Binding-site contacts:
Ligand atom C5B contacts residue ILE98 of chain 3.A at 3.5 Å (hydrophobic).
Ligand atom F2 contacts residue MET143 of chain 3.A at 3.3 Å.
Ligand atom O1A contacts residue PHE179 of chain 3.A at 3.3 Å.
Ligand atom C5B contacts residue LEU181 of chain 3.A at 3.5 Å (hydrophobic).
Ligand atom CM3 contacts residue ASN212 of chain 3.A at 3.4 Å.
Ligand atom F2 contacts residue TYR142 of chain 3.A at 2.8 Å.
Ligand atom F1 contacts residue PHE179 of chain 3.A at 3.8 Å.
Ligand atom CM4 contacts residue PHE179 of chain 3.A at 3.5 Å (hydrophobic).
Ligand atom N3A contacts residue PHE179 of chain 3.A at 3.4 Å.
Ligand atom C4 contacts residue LEU100 of chain 3.A at 3.7 Å (hydrophobic).
Ligand atom C4B contacts residue ILE98 of chain 3.A at 3.8 Å (hydrophobic).
Ligand atom C3A contacts residue LEU217 of chain 3.A at 3.6 Å (hydrophobic).
Ligand atom C6B contacts residue ILE98 of chain 3.A at 3.7 Å (hydrophobic).
Ligand atom C3A contacts residue PHE179 of chain 3.A at 3.1 Å (hydrophobic).
Ligand atom C6B contacts residue LEU181 of chain 3.A at 3.3 Å (hydrophobic).
Ligand atom N1A contacts residue MET124 of chain 3.A at 3.5 Å.
Ligand atom C4 contacts residue TYR190 of chain 3.A at 3.6 Å (hydrophobic).
Ligand atom O1A contacts residue LEU217 of chain 3.A at 3.0 Å.
Ligand atom C2B contacts residue ILE98 of chain 3.A at 3.7 Å (hydrophobic).
Ligand atom N3A contacts residue TYR144 of chain 3.A at 3.5 Å.
Ligand atom CM4 contacts residue TYR144 of chain 3.A at 3.8 Å (hydrophobic).
Ligand atom CM6 contacts residue LEU181 of chain 3.A at 3.5 Å (hydrophobic).
Ligand atom F1 contacts residue TYR144 of chain 3.A at 3.3 Å.
Ligand atom CM2 contacts residue ILE77 of chain 3.A at 3.1 Å (hydrophobic).
Ligand atom F3 contacts residue VAL168 of chain 3.A at 3.0 Å.
Ligand atom F3 contacts residue PHE179 of chain 3.A at 3.0 Å.
Ligand atom CM2 contacts residue ILE122 of chain 3.A at 3.8 Å (hydrophobic).
Ligand atom C2A contacts residue PHE179 of chain 3.A at 3.6 Å (hydrophobic).
Ligand atom N1A contacts residue LEU217 of chain 3.A at 3.3 Å.
Ligand atom N2 contacts residue MET214 of chain 3.A at 3.8 Å.
Ligand atom F2 contacts residue ALA166 of chain 3.A at 3.5 Å.
Ligand atom F3 contacts residue TYR142 of chain 3.A at 3.8 Å.
Ligand atom O1A contacts residue MET124 of chain 3.A at 3.2 Å.
Ligand atom F1 contacts residue ALA166 of chain 3.A at 3.6 Å.
Ligand atom O1B contacts residue ILE98 of chain 3.A at 3.3 Å.
Ligand atom CM6 contacts residue LEU184 of chain 3.A at 3.4 Å (hydrophobic).
Ligand atom C1B contacts residue ILE98 of chain 3.A at 3.4 Å (hydrophobic).
Ligand atom F2 contacts residue TYR144 of chain 3.A at 3.0 Å.
Ligand atom N1A contacts residue PHE179 of chain 3.A at 3.6 Å.
Ligand atom O1 contacts residue MET214 of chain 3.A at 3.5 Å (h-bond).

Sequence of chain 3.A:
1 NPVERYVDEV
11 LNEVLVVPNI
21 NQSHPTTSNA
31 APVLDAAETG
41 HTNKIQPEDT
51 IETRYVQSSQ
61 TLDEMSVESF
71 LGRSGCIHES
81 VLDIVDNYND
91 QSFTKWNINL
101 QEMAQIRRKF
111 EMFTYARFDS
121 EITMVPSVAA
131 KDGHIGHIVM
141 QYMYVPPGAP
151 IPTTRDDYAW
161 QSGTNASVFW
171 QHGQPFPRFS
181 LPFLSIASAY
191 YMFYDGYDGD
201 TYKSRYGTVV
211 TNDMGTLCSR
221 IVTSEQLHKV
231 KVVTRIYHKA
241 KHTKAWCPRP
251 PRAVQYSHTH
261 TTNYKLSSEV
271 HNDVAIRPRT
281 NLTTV

This protein binds this small molecule.
Small molecule (SMILES): Cc1cc(CCCOc2c(C)cc(-c3noc(C(F)(F)F)n3)cc2C)on1